Binding-site contacts:
Ligand atom CA contacts residue PRO499 of chain 1.B at 3.9 Å (hydrophobic).
Ligand atom OXT contacts residue GLY674 of chain 1.B at 4.1 Å.
Ligand atom OXT contacts residue SER675 of chain 1.B at 3.2 Å (h-bond).
Ligand atom OE1 contacts residue GLU726 of chain 1.B at 3.3 Å (salt-bridge).
Ligand atom CB contacts residue GLU726 of chain 1.B at 3.8 Å.
Ligand atom N contacts residue PRO499 of chain 1.B at 2.9 Å (h-bond).
Ligand atom CA contacts residue GLU726 of chain 1.B at 3.5 Å.
Ligand atom OXT contacts residue TYR471 of chain 1.B at 3.7 Å.
Ligand atom CG contacts residue GLU726 of chain 1.B at 3.4 Å.
Ligand atom OE2 contacts residue GLY674 of chain 1.B at 4.0 Å.
Ligand atom C contacts residue TYR471 of chain 1.B at 3.8 Å (hydrophobic).
Ligand atom O contacts residue TYR471 of chain 1.B at 3.8 Å.
Ligand atom OE2 contacts residue GLU726 of chain 1.B at 3.7 Å.
Ligand atom CA contacts residue THR501 of chain 1.B at 3.3 Å.
Ligand atom CD contacts residue GLU726 of chain 1.B at 3.2 Å.
Ligand atom OE1 contacts residue LEU725 of chain 1.B at 3.9 Å.
Ligand atom O contacts residue THR501 of chain 1.B at 2.9 Å (h-bond).
Ligand atom N contacts residue TYR753 of chain 1.B at 3.8 Å.
Ligand atom O contacts residue PRO499 of chain 1.B at 2.9 Å (h-bond).
Ligand atom CG contacts residue TYR471 of chain 1.B at 4.0 Å (hydrophobic).
Ligand atom OXT contacts residue THR501 of chain 1.B at 3.9 Å.
Ligand atom C contacts residue ARG506 of chain 1.B at 3.6 Å.
Ligand atom OE2 contacts residue THR676 of chain 1.B at 2.7 Å (h-bond).
Ligand atom CB contacts residue TYR471 of chain 1.B at 3.5 Å (hydrophobic).
Ligand atom CB contacts residue SER675 of chain 1.B at 3.9 Å.
Ligand atom C contacts residue THR501 of chain 1.B at 3.2 Å.
Ligand atom CA contacts residue SER675 of chain 1.B at 4.2 Å.
Ligand atom OE2 contacts residue SER675 of chain 1.B at 3.4 Å (h-bond).
Ligand atom C contacts residue PRO499 of chain 1.B at 3.8 Å (hydrophobic).
Ligand atom N contacts residue GLU726 of chain 1.B at 3.8 Å.
Ligand atom CD contacts residue THR676 of chain 1.B at 3.1 Å.
Ligand atom O contacts residue LEU500 of chain 1.B at 3.3 Å.
Ligand atom N contacts residue TYR471 of chain 1.B at 3.8 Å.
Ligand atom OE1 contacts residue THR676 of chain 1.B at 2.9 Å (h-bond).
Ligand atom O contacts residue ARG506 of chain 1.B at 3.4 Å (salt-bridge).
Ligand atom CG contacts residue LEU671 of chain 1.B at 4.1 Å (hydrophobic).
Ligand atom OXT contacts residue ARG506 of chain 1.B at 2.9 Å (salt-bridge).
Ligand atom CA contacts residue TYR471 of chain 1.B at 4.2 Å (hydrophobic).
Ligand atom N contacts residue THR501 of chain 1.B at 3.7 Å.
Ligand atom C contacts residue SER675 of chain 1.B at 3.9 Å.

This small molecule binds to this protein.
Small molecule (SMILES): N[C@@H](CCC(=O)O)C(=O)O

Sequence of chain 1.B:
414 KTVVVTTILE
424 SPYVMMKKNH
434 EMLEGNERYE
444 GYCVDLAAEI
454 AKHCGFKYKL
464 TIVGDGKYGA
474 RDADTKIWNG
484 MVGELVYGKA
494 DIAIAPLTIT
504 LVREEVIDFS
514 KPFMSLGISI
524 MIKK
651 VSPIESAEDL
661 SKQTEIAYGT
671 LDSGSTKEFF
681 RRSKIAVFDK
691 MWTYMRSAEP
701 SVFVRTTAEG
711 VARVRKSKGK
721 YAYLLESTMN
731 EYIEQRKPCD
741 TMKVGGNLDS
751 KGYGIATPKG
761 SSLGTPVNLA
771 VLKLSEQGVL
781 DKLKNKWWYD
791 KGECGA